This protein binds this small molecule.
Small molecule (SMILES): CC(=O)N[C@@H]1[C@@H](O)[C@H](O)[C@@H](CO)O[C@H]1O

Sequence of chain 2.B:
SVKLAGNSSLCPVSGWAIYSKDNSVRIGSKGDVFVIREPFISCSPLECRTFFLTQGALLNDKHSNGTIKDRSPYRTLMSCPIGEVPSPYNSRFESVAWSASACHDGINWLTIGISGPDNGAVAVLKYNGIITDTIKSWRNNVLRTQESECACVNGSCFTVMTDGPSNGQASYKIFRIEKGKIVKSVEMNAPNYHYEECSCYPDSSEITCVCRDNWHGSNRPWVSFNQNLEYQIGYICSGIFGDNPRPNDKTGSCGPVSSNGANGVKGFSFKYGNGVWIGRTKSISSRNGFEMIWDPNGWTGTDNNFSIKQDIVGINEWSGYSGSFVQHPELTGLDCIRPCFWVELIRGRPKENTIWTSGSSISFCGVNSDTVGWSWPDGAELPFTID

Binding-site contacts:
Ligand atom C5 contacts residue ASN154 of chain 2.B at 3.7 Å.
Ligand atom C4 contacts residue ASN154 of chain 2.B at 4.3 Å.
Ligand atom C1 contacts residue ASN154 of chain 2.B at 1.5 Å.
Ligand atom C7 contacts residue ASN154 of chain 2.B at 3.5 Å.
Ligand atom C2 contacts residue ASN154 of chain 2.B at 2.5 Å.
Ligand atom N2 contacts residue ASN154 of chain 2.B at 3.0 Å (h-bond).
Ligand atom O7 contacts residue ASN154 of chain 2.B at 3.7 Å.
Ligand atom C3 contacts residue ASN154 of chain 2.B at 3.9 Å.
Ligand atom O5 contacts residue ASN154 of chain 2.B at 2.4 Å (h-bond).